The small molecule below binds the protein below.
Small molecule (SMILES): CC(=O)N[C@H]1[C@H](O[C@H]2[C@H](O)[C@@H](NC(C)=O)CO[C@@H]2CO)O[C@H](CO)[C@@H](O)[C@@H]1O

Binding-site contacts:
Ligand atom O4 contacts residue ALA703 of chain 1.B at 4.1 Å.
Ligand atom C7 contacts residue ASN1071 of chain 1.B at 3.6 Å.
Ligand atom C5 contacts residue ALA703 of chain 1.B at 3.6 Å (hydrophobic).
Ligand atom N2 contacts residue ASN1071 of chain 1.B at 2.9 Å (h-bond).
Ligand atom C8 contacts residue ASN1071 of chain 1.B at 4.2 Å.
Ligand atom C1 contacts residue ASN1071 of chain 1.B at 1.4 Å.
Ligand atom C3 contacts residue ASN1071 of chain 1.B at 3.8 Å.
Ligand atom O7 contacts residue ASN1071 of chain 1.B at 3.8 Å.
Ligand atom C8 contacts residue ALA703 of chain 1.B at 4.1 Å (hydrophobic).
Ligand atom C8 contacts residue LYS1070 of chain 1.B at 4.3 Å.
Ligand atom C2 contacts residue ASN1071 of chain 1.B at 2.5 Å.
Ligand atom O7 contacts residue ALA703 of chain 1.B at 4.0 Å.
Ligand atom C8 contacts residue GLU1069 of chain 1.B at 3.4 Å.
Ligand atom C4 contacts residue ALA703 of chain 1.B at 4.5 Å (hydrophobic).
Ligand atom O5 contacts residue ASN1071 of chain 1.B at 2.3 Å (h-bond).
Ligand atom C6 contacts residue ALA703 of chain 1.B at 3.8 Å (hydrophobic).
Ligand atom C5 contacts residue ASN1071 of chain 1.B at 3.6 Å.
Ligand atom C7 contacts residue ALA703 of chain 1.B at 4.0 Å (hydrophobic).
Ligand atom C1 contacts residue GLN892 of chain 1.C at 4.1 Å.
Ligand atom C4 contacts residue ASN1071 of chain 1.B at 4.2 Å.

Sequence of chain 1.B:
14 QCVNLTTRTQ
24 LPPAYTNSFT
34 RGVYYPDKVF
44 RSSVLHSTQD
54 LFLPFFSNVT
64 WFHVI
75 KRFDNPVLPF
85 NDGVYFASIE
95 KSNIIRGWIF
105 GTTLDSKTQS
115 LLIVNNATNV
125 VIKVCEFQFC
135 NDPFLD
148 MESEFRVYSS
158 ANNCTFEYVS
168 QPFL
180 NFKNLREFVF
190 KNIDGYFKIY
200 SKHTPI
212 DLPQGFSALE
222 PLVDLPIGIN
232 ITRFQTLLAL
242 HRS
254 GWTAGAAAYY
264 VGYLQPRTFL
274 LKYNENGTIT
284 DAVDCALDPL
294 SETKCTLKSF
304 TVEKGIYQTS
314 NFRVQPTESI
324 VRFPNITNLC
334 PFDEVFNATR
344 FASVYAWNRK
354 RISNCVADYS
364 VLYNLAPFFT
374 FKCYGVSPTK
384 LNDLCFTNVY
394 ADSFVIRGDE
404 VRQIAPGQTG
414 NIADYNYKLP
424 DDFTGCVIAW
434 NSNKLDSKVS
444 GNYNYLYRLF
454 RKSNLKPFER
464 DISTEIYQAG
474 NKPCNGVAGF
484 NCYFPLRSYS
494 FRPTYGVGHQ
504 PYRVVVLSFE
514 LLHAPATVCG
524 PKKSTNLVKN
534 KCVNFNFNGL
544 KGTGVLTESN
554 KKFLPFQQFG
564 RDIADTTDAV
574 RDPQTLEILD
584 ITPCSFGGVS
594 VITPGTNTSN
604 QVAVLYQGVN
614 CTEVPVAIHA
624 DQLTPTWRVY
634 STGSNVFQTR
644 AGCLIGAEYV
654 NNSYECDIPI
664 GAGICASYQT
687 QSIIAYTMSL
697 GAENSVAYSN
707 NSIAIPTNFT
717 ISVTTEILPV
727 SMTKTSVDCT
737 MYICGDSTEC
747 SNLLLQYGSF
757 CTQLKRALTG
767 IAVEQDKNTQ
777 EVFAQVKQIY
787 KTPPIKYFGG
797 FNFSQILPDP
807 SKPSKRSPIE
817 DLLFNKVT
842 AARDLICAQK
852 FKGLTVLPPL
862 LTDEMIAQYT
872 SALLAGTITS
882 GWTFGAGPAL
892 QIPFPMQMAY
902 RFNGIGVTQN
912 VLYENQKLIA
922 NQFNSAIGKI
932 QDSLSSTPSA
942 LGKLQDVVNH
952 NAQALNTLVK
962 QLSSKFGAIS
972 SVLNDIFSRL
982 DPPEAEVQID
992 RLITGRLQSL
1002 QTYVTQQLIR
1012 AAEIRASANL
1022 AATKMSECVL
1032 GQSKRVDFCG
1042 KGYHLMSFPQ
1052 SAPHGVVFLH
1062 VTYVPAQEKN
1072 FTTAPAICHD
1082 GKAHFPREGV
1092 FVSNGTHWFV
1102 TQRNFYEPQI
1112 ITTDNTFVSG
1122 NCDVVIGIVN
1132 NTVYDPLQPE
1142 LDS

Sequence of chain 1.C:
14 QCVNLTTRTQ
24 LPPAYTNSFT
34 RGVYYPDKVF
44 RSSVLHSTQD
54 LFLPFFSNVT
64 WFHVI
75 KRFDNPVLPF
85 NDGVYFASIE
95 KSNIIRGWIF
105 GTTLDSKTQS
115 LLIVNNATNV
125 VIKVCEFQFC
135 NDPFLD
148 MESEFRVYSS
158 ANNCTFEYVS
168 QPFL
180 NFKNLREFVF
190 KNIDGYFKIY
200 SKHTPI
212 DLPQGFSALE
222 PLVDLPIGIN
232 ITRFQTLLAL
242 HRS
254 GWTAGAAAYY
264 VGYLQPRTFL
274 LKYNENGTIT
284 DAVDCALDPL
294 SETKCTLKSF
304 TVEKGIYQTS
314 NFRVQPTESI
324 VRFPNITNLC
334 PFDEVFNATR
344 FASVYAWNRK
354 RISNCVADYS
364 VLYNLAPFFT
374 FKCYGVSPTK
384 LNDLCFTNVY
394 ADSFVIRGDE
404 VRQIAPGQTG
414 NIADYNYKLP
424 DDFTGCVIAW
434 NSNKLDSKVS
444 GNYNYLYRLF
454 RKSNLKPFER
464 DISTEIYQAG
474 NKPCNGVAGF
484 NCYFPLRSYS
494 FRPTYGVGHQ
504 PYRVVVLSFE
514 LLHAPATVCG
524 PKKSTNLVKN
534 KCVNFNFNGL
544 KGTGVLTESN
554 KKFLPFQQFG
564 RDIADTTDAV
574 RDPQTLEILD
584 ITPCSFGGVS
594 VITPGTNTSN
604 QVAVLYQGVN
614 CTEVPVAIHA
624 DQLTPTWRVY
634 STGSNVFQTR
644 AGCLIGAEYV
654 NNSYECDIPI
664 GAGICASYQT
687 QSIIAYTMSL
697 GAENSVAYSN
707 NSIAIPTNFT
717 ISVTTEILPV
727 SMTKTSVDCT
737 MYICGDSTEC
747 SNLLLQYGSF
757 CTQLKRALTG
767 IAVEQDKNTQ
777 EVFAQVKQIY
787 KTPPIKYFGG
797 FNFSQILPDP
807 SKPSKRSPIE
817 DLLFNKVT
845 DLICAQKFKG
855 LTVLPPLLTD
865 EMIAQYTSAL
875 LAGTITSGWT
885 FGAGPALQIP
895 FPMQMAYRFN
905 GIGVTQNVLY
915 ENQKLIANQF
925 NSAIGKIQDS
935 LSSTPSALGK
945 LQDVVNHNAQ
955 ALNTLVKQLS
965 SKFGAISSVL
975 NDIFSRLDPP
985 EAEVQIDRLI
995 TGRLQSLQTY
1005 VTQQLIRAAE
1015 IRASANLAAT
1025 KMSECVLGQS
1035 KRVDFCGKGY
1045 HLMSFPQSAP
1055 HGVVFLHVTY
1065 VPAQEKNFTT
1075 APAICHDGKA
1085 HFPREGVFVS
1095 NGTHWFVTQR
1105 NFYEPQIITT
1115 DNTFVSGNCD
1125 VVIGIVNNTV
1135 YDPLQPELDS